Sequence of chain 1.D:
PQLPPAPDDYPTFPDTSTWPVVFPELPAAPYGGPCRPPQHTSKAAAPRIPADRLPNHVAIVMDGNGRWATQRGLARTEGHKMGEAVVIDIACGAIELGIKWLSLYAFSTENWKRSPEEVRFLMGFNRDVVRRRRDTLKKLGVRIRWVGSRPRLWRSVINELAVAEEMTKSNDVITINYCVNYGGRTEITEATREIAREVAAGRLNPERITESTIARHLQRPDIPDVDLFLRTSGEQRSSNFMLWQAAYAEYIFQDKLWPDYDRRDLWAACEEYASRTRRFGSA

A small-molecule ligand and the protein it binds are described below.
Small molecule (SMILES): CC(C)=CCC/C(C)=C/CO[P](=O)(O)OP(=O)(O)O

Sequence of chain 1.B:
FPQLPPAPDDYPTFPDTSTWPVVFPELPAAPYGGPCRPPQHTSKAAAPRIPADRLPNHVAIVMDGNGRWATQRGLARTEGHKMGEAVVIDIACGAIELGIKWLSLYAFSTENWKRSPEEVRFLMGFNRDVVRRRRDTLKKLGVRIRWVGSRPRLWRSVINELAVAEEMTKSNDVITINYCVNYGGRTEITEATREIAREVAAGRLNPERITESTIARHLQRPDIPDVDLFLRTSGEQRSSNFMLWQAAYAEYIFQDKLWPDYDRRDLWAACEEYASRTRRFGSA

Binding-site contacts:
Ligand atom O1A contacts residue ARG115 of chain 1.D at 3.0 Å (salt-bridge).
Ligand atom C4 contacts residue MET63 of chain 1.D at 3.8 Å (hydrophobic).
Ligand atom O3A contacts residue ASN66 of chain 1.D at 2.9 Å (h-bond).
Ligand atom C6 contacts residue ASN66 of chain 1.D at 3.7 Å.
Ligand atom O1B contacts residue GLY67 of chain 1.D at 3.5 Å.
Ligand atom O3A contacts residue MG1 of chain 1.R at 3.5 Å.
Ligand atom O3B contacts residue ARG68 of chain 1.D at 2.7 Å (salt-bridge).
Ligand atom O3B contacts residue GLY65 of chain 1.D at 3.3 Å.
Ligand atom O1A contacts residue HIS81 of chain 1.D at 3.3 Å.
Ligand atom O1 contacts residue ASP64 of chain 1.D at 3.7 Å.
Ligand atom PB contacts residue MG1 of chain 1.R at 3.2 Å.
Ligand atom C1 contacts residue MET63 of chain 1.D at 3.2 Å (hydrophobic).
Ligand atom O1A contacts residue ARG77 of chain 1.D at 2.8 Å (salt-bridge).
Ligand atom O3A contacts residue GLY65 of chain 1.D at 3.2 Å (h-bond).
Ligand atom C9 contacts residue ALA107 of chain 1.D at 3.0 Å (hydrophobic).
Ligand atom O1B contacts residue ARG77 of chain 1.D at 3.4 Å (salt-bridge).
Ligand atom PB contacts residue ARG68 of chain 1.D at 3.8 Å.
Ligand atom O2B contacts residue ARG68 of chain 1.D at 3.0 Å (salt-bridge).
Ligand atom O3B contacts residue GLY67 of chain 1.D at 3.3 Å (h-bond).
Ligand atom PB contacts residue GLY67 of chain 1.D at 3.5 Å.
Ligand atom C8 contacts residue ALA107 of chain 1.D at 3.4 Å (hydrophobic).
Ligand atom O3A contacts residue GLY67 of chain 1.D at 2.9 Å (h-bond).
Ligand atom O1 contacts residue ASN66 of chain 1.D at 3.4 Å (h-bond).
Ligand atom C10 contacts residue TYR179 of chain 1.D at 3.4 Å (hydrophobic).
Ligand atom O2A contacts residue MG1 of chain 1.R at 2.1 Å.
Ligand atom O1B contacts residue ARG280 of chain 1.B at 3.5 Å (salt-bridge).
Ligand atom O1 contacts residue GLY65 of chain 1.D at 3.5 Å (h-bond).
Ligand atom O2A contacts residue ARG115 of chain 1.D at 3.1 Å (salt-bridge).
Ligand atom C10 contacts residue ASN127 of chain 1.D at 3.5 Å.
Ligand atom PB contacts residue ARG280 of chain 1.B at 3.6 Å.
Ligand atom C2 contacts residue HIS81 of chain 1.D at 3.5 Å.
Ligand atom O2B contacts residue MG1 of chain 1.R at 2.1 Å.
Ligand atom C9 contacts residue ASN127 of chain 1.D at 3.0 Å.
Ligand atom O2B contacts residue ARG280 of chain 1.B at 3.1 Å (salt-bridge).
Ligand atom O3A contacts residue ASP64 of chain 1.D at 3.6 Å (salt-bridge).
Ligand atom O2A contacts residue ASP64 of chain 1.D at 3.0 Å (salt-bridge).
Ligand atom O2B contacts residue ASP64 of chain 1.D at 3.0 Å (salt-bridge).
Ligand atom PA contacts residue ASP64 of chain 1.D at 3.6 Å.
Ligand atom C10 contacts residue ALA107 of chain 1.D at 3.7 Å (hydrophobic).
Ligand atom PA contacts residue MG1 of chain 1.R at 3.3 Å.